A small-molecule ligand and the protein it binds are described below.
Small molecule (SMILES): CC(=O)N[C@@H]1[C@@H](O)[C@H](O)[C@@H](CO)O[C@H]1O

Binding-site contacts:
Ligand atom C4 contacts residue ASN57 of chain 4.B at 4.4 Å.
Ligand atom N2 contacts residue ASN57 of chain 4.B at 2.9 Å (h-bond).
Ligand atom C1 contacts residue ARG14 of chain 4.B at 3.3 Å.
Ligand atom C1 contacts residue ASN57 of chain 4.B at 1.5 Å.
Ligand atom C8 contacts residue ASN57 of chain 4.B at 4.2 Å.
Ligand atom C5 contacts residue ASN57 of chain 4.B at 3.7 Å.
Ligand atom O5 contacts residue ASN57 of chain 4.B at 2.4 Å (h-bond).
Ligand atom O5 contacts residue ARG14 of chain 4.B at 4.1 Å.
Ligand atom C3 contacts residue ARG14 of chain 4.B at 4.0 Å.
Ligand atom C7 contacts residue ASN57 of chain 4.B at 3.2 Å.
Ligand atom C2 contacts residue ARG14 of chain 4.B at 3.9 Å.
Ligand atom N2 contacts residue ARG14 of chain 4.B at 4.0 Å.
Ligand atom C2 contacts residue ASN57 of chain 4.B at 2.5 Å.
Ligand atom O7 contacts residue ASN57 of chain 4.B at 3.2 Å (h-bond).
Ligand atom C3 contacts residue ASN57 of chain 4.B at 3.9 Å.
Ligand atom C5 contacts residue ARG14 of chain 4.B at 4.0 Å.

Sequence of chain 4.B:
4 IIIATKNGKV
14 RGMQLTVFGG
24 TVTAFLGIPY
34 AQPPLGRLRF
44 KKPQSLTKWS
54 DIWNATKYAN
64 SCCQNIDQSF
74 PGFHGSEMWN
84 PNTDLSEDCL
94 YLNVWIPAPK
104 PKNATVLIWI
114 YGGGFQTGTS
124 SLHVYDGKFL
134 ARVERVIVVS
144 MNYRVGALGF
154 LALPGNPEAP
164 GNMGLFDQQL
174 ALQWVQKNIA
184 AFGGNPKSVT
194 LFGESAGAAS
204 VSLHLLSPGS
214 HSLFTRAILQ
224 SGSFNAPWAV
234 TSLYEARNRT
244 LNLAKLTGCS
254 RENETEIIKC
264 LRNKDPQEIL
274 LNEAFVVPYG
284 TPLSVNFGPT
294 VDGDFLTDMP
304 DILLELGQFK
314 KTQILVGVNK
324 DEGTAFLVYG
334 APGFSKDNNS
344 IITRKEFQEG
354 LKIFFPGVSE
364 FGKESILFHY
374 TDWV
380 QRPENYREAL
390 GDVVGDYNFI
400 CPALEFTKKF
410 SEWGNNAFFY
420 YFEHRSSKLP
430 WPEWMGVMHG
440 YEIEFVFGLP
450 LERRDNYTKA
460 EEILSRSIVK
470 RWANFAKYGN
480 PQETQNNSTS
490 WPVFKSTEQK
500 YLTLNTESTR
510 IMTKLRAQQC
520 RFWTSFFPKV